Sequence of chain 1.B:
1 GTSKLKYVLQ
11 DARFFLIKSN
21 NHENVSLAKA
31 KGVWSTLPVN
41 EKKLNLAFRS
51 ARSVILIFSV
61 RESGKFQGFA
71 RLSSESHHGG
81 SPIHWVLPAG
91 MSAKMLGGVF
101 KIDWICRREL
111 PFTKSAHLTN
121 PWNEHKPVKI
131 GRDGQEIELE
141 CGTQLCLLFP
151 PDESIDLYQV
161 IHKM

This small molecule binds to this protein.
Small molecule (SMILES): CNc1nc(Cl)nc2c1ncn2Cc1ccccc1NS(C)(=O)=O

Binding-site contacts:
Ligand atom N17 contacts residue ASP133 of chain 1.B at 3.6 Å.
Ligand atom CL01 contacts residue VAL86 of chain 1.B at 4.0 Å.
Ligand atom C06 contacts residue LEU96 of chain 1.B at 4.0 Å (hydrophobic).
Ligand atom C08 contacts residue LYS18 of chain 1.B at 3.6 Å.
Ligand atom CL01 contacts residue SER19 of chain 1.B at 3.6 Å.
Ligand atom N24 contacts residue ASN20 of chain 1.B at 3.0 Å (h-bond).
Ligand atom C11 contacts residue ASN20 of chain 1.B at 3.1 Å.
Ligand atom N09 contacts residue LYS18 of chain 1.B at 3.1 Å (salt-bridge).
Ligand atom O20 contacts residue ARG132 of chain 1.B at 3.8 Å.
Ligand atom C02 contacts residue ASN24 of chain 1.B at 3.5 Å.
Ligand atom N03 contacts residue ASN24 of chain 1.B at 3.0 Å (h-bond).
Ligand atom C02 contacts residue ASN20 of chain 1.B at 3.6 Å.
Ligand atom N24 contacts residue SER19 of chain 1.B at 3.7 Å.
Ligand atom C22 contacts residue LYS18 of chain 1.B at 3.5 Å.
Ligand atom C22 contacts residue ASP133 of chain 1.B at 3.3 Å.
Ligand atom CL01 contacts residue ASN21 of chain 1.B at 2.8 Å.
Ligand atom C12 contacts residue ASN20 of chain 1.B at 3.0 Å.
Ligand atom C10 contacts residue ASN20 of chain 1.B at 3.1 Å.
Ligand atom O20 contacts residue ASP133 of chain 1.B at 2.9 Å (salt-bridge).
Ligand atom O21 contacts residue LYS18 of chain 1.B at 3.6 Å.
Ligand atom CL01 contacts residue ASN24 of chain 1.B at 3.2 Å.
Ligand atom CL01 contacts residue PRO88 of chain 1.B at 4.0 Å.
Ligand atom N05 contacts residue SER35 of chain 1.B at 2.7 Å (h-bond).
Ligand atom N05 contacts residue TRP34 of chain 1.B at 3.5 Å.
Ligand atom N05 contacts residue LEU96 of chain 1.B at 3.7 Å.
Ligand atom C06 contacts residue TRP85 of chain 1.B at 3.5 Å (hydrophobic).
Ligand atom N23 contacts residue ASP133 of chain 1.B at 4.0 Å.
Ligand atom S18 contacts residue ASP133 of chain 1.B at 4.0 Å.
Ligand atom C04 contacts residue TRP34 of chain 1.B at 3.7 Å (hydrophobic).
Ligand atom N23 contacts residue SER35 of chain 1.B at 4.0 Å.
Ligand atom C06 contacts residue TRP34 of chain 1.B at 3.7 Å (hydrophobic).
Ligand atom C13 contacts residue ASN20 of chain 1.B at 4.0 Å.
Ligand atom C07 contacts residue TRP34 of chain 1.B at 4.0 Å (hydrophobic).
Ligand atom C06 contacts residue ASN24 of chain 1.B at 3.8 Å.
Ligand atom C10 contacts residue LYS18 of chain 1.B at 3.2 Å.
Ligand atom C02 contacts residue SER19 of chain 1.B at 3.7 Å.
Ligand atom C04 contacts residue SER35 of chain 1.B at 3.9 Å.
Ligand atom CL01 contacts residue ASN20 of chain 1.B at 3.4 Å.
Ligand atom C06 contacts residue SER35 of chain 1.B at 3.3 Å.
Ligand atom O21 contacts residue ASN20 of chain 1.B at 4.1 Å.